Sequence of chain 1.D:
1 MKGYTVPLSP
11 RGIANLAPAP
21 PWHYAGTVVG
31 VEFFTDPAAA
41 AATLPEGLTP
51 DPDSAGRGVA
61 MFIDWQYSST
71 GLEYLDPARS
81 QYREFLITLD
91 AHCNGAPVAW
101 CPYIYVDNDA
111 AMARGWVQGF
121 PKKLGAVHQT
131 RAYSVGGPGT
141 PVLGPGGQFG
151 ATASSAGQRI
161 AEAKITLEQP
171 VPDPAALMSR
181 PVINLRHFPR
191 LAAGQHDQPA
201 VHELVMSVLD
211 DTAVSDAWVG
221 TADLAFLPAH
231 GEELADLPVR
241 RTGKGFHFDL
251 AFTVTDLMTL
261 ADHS

This small molecule binds to this protein.
Small molecule (SMILES): O=C(O)C(=O)/C=C/C=C/c1ccc([N+](=O)[O-])cc1

Binding-site contacts:
Ligand atom C6 contacts residue GLU84 of chain 1.D at 3.5 Å.
Ligand atom O12 contacts residue TYR24 of chain 1.D at 3.9 Å.
Ligand atom C3 contacts residue LYS122 of chain 1.D at 2.4 Å.
Ligand atom C1 contacts residue GLN118 of chain 1.D at 3.6 Å.
Ligand atom C4 contacts residue PHE120 of chain 1.D at 3.9 Å (hydrophobic).
Ligand atom C8B contacts residue PHE252 of chain 1.D at 3.6 Å (hydrophobic).
Ligand atom C2 contacts residue GLU84 of chain 1.D at 3.9 Å.
Ligand atom O14 contacts residue MET61 of chain 1.D at 3.4 Å (h-bond).
Ligand atom O13 contacts residue VAL182 of chain 1.D at 3.1 Å.
Ligand atom C2 contacts residue TYR82 of chain 1.D at 3.6 Å (hydrophobic).
Ligand atom N11 contacts residue VAL182 of chain 1.D at 3.6 Å.
Ligand atom O11 contacts residue LYS122 of chain 1.D at 3.4 Å (salt-bridge).
Ligand atom C1 contacts residue LYS122 of chain 1.D at 2.4 Å.
Ligand atom C2 contacts residue ALA111 of chain 1.D at 3.6 Å (hydrophobic).
Ligand atom C2 contacts residue LYS122 of chain 1.D at 1.4 Å.
Ligand atom O11 contacts residue ARG114 of chain 1.D at 3.7 Å.
Ligand atom C8A contacts residue GLU84 of chain 1.D at 3.6 Å.
Ligand atom C1 contacts residue ALA111 of chain 1.D at 3.8 Å (hydrophobic).
Ligand atom O13 contacts residue MET178 of chain 1.D at 3.1 Å.
Ligand atom O12 contacts residue TYR82 of chain 1.D at 3.0 Å (h-bond).
Ligand atom C8B contacts residue PHE120 of chain 1.D at 3.9 Å (hydrophobic).
Ligand atom O11 contacts residue GLN118 of chain 1.D at 2.6 Å (h-bond).
Ligand atom C2 contacts residue GLN118 of chain 1.D at 3.8 Å.
Ligand atom O12 contacts residue ALA111 of chain 1.D at 3.4 Å.
Ligand atom O11 contacts residue TYR24 of chain 1.D at 2.6 Å (h-bond).
Ligand atom C7 contacts residue PHE120 of chain 1.D at 3.9 Å (hydrophobic).
Ligand atom N11 contacts residue MET178 of chain 1.D at 3.6 Å.
Ligand atom O12 contacts residue ARG114 of chain 1.D at 3.0 Å (salt-bridge).
Ligand atom C4 contacts residue LYS122 of chain 1.D at 3.7 Å.
Ligand atom C1 contacts residue ARG114 of chain 1.D at 3.7 Å.
Ligand atom C4 contacts residue GLU84 of chain 1.D at 3.9 Å.
Ligand atom O12 contacts residue LYS122 of chain 1.D at 2.6 Å (salt-bridge).
Ligand atom C2 contacts residue GLY115 of chain 1.D at 3.9 Å.
Ligand atom C1 contacts residue TYR82 of chain 1.D at 3.4 Å (hydrophobic).
Ligand atom C1 contacts residue TYR24 of chain 1.D at 3.5 Å (hydrophobic).
Ligand atom C3 contacts residue GLU84 of chain 1.D at 3.1 Å.
Ligand atom C5 contacts residue PHE120 of chain 1.D at 3.2 Å (hydrophobic).
Ligand atom C3 contacts residue TYR82 of chain 1.D at 3.5 Å (hydrophobic).
Ligand atom C4 contacts residue TYR82 of chain 1.D at 3.8 Å (hydrophobic).
Ligand atom C4 contacts residue GLN118 of chain 1.D at 3.9 Å.